Binding-site contacts:
Ligand atom C8 contacts residue GLN644 of chain 1.A at 3.3 Å.
Ligand atom N2 contacts residue ASN616 of chain 1.A at 2.9 Å (h-bond).
Ligand atom C8 contacts residue VAL615 of chain 1.A at 4.0 Å (hydrophobic).
Ligand atom C4 contacts residue ASN616 of chain 1.A at 4.3 Å.
Ligand atom C2 contacts residue ASN616 of chain 1.A at 2.5 Å.
Ligand atom C8 contacts residue ASN616 of chain 1.A at 4.1 Å.
Ligand atom N2 contacts residue GLN644 of chain 1.A at 4.2 Å.
Ligand atom O5 contacts residue ASN616 of chain 1.A at 2.5 Å (h-bond).
Ligand atom C1 contacts residue ASN616 of chain 1.A at 1.5 Å.
Ligand atom C3 contacts residue ASN616 of chain 1.A at 3.9 Å.
Ligand atom O5 contacts residue THR618 of chain 1.A at 4.4 Å.
Ligand atom O7 contacts residue ASN616 of chain 1.A at 3.0 Å (h-bond).
Ligand atom C1 contacts residue THR618 of chain 1.A at 4.4 Å.
Ligand atom C5 contacts residue ASN616 of chain 1.A at 3.8 Å.
Ligand atom C7 contacts residue ASN616 of chain 1.A at 3.1 Å.
Ligand atom C7 contacts residue GLN644 of chain 1.A at 4.3 Å.

A protein and the small-molecule ligand that binds it are described below.
Small molecule (SMILES): CC(=O)N[C@@H]1[C@@H](O)[C@H](O)[C@@H](CO)O[C@H]1O

Sequence of chain 1.A:
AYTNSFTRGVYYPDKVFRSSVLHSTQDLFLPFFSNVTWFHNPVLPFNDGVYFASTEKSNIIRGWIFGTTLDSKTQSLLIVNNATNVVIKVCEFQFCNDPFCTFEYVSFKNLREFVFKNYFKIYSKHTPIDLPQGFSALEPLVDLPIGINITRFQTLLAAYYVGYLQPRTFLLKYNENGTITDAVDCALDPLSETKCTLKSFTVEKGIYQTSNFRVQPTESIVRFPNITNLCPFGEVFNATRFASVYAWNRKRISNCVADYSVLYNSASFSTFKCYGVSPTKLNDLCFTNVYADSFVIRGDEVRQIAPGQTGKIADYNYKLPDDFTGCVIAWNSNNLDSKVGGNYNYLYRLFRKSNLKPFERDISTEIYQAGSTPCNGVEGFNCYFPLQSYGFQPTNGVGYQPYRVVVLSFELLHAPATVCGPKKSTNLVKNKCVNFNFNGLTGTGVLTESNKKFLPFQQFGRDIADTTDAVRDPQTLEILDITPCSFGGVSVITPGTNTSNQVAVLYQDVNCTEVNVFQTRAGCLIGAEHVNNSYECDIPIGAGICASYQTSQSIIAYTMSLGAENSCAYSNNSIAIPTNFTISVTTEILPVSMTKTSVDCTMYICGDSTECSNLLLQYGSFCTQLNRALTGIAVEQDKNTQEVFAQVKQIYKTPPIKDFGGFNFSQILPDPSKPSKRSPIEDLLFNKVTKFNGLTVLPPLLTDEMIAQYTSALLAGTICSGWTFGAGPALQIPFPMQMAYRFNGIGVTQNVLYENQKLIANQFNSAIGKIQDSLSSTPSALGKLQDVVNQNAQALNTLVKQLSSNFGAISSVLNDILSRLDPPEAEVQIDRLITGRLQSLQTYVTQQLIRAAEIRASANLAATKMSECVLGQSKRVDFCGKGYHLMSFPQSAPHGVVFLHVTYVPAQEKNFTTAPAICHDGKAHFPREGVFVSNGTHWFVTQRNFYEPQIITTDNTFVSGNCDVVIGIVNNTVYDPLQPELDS